This protein binds this small molecule.
Small molecule (SMILES): CC(=O)N[C@H]1[C@H](O[C@H]2[C@H](O)[C@@H](NC(C)=O)CO[C@@H]2CO)O[C@H](CO)[C@@H](O[C@H]2O[C@H](CO)[C@@H](O)[C@H](O[C@H]3O[C@H](CO)[C@@H](O)[C@H](O)[C@@H]3O[C@H]3O[C@H](CO)[C@@H](O)[C@H](O)[C@@H]3O)[C@@H]2O)[C@@H]1O

Binding-site contacts:
Ligand atom C7 contacts residue LEU38 of chain 1.O at 4.2 Å (hydrophobic).
Ligand atom C7 contacts residue ASN158 of chain 1.O at 3.4 Å.
Ligand atom C8 contacts residue ASN158 of chain 1.O at 4.3 Å.
Ligand atom C2 contacts residue THR36 of chain 1.O at 4.0 Å.
Ligand atom C8 contacts residue GLY37 of chain 1.O at 4.0 Å.
Ligand atom C8 contacts residue VAL32 of chain 1.O at 3.5 Å (hydrophobic).
Ligand atom O7 contacts residue ASN158 of chain 1.O at 3.6 Å.
Ligand atom C1 contacts residue GLY95 of chain 1.O at 4.0 Å.
Ligand atom C5 contacts residue GLY95 of chain 1.O at 3.9 Å.
Ligand atom C1 contacts residue THR36 of chain 1.O at 4.1 Å.
Ligand atom C2 contacts residue ASN158 of chain 1.O at 2.4 Å.
Ligand atom C5 contacts residue LYS96 of chain 1.O at 4.5 Å.
Ligand atom C3 contacts residue ASN158 of chain 1.O at 3.8 Å.
Ligand atom N2 contacts residue THR36 of chain 1.O at 3.2 Å.
Ligand atom O5 contacts residue ASN158 of chain 1.O at 2.4 Å (h-bond).
Ligand atom C8 contacts residue THR36 of chain 1.O at 3.9 Å.
Ligand atom C1 contacts residue LYS96 of chain 1.O at 3.9 Å.
Ligand atom C5 contacts residue ASN158 of chain 1.O at 3.7 Å.
Ligand atom C4 contacts residue ASN158 of chain 1.O at 4.2 Å.
Ligand atom N2 contacts residue ASN158 of chain 1.O at 2.8 Å (h-bond).
Ligand atom C6 contacts residue GLY95 of chain 1.O at 3.6 Å.
Ligand atom O6 contacts residue GLY95 of chain 1.O at 2.4 Å (h-bond).
Ligand atom O6 contacts residue LEU63 of chain 1.O at 4.0 Å.
Ligand atom O7 contacts residue LEU38 of chain 1.O at 4.3 Å.
Ligand atom O5 contacts residue LYS96 of chain 1.O at 3.6 Å.
Ligand atom C7 contacts residue THR36 of chain 1.O at 4.1 Å.
Ligand atom O5 contacts residue GLY95 of chain 1.O at 2.9 Å (h-bond).
Ligand atom C6 contacts residue ASN62 of chain 1.O at 3.2 Å.
Ligand atom O6 contacts residue GLY94 of chain 1.O at 3.9 Å.
Ligand atom O7 contacts residue ALA67 of chain 1.O at 4.5 Å.
Ligand atom C1 contacts residue ASN158 of chain 1.O at 1.4 Å.
Ligand atom C8 contacts residue LEU38 of chain 1.O at 3.6 Å (hydrophobic).
Ligand atom O6 contacts residue LYS96 of chain 1.O at 3.9 Å.
Ligand atom O6 contacts residue ASN62 of chain 1.O at 2.8 Å (h-bond).
Ligand atom C3 contacts residue THR36 of chain 1.O at 4.4 Å.

Sequence of chain 1.O:
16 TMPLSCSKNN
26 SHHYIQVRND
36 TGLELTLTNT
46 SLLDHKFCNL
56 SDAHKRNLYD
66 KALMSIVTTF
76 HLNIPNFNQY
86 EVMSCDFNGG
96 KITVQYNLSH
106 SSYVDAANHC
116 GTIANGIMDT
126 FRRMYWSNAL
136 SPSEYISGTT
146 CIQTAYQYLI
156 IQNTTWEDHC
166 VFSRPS